Sequence of chain 1.A:
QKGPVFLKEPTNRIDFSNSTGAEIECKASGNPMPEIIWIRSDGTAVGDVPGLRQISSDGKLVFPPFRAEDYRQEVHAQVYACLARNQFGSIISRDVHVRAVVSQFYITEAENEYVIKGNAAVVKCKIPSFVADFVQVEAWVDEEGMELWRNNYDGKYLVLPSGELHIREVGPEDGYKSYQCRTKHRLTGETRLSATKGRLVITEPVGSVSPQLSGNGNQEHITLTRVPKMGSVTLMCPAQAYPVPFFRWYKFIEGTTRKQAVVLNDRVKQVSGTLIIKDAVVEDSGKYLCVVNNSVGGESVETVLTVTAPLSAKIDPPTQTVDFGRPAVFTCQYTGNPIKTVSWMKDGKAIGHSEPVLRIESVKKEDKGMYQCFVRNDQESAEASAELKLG

Binding-site contacts:
Ligand atom C5 contacts residue VAL299 of chain 1.A at 3.9 Å (hydrophobic).
Ligand atom C6 contacts residue GLY306 of chain 1.A at 3.9 Å.
Ligand atom C6 contacts residue VAL299 of chain 1.A at 4.5 Å (hydrophobic).
Ligand atom O5 contacts residue GLU307 of chain 1.A at 4.3 Å.
Ligand atom C8 contacts residue ARG256 of chain 1.A at 4.1 Å.
Ligand atom C1 contacts residue VAL300 of chain 1.A at 4.2 Å (hydrophobic).
Ligand atom C5 contacts residue ASN301 of chain 1.A at 3.7 Å.
Ligand atom O6 contacts residue GLY306 of chain 1.A at 3.0 Å.
Ligand atom O6 contacts residue GLU307 of chain 1.A at 3.0 Å (salt-bridge).
Ligand atom C1 contacts residue ARG256 of chain 1.A at 4.3 Å.
Ligand atom O7 contacts residue ASN301 of chain 1.A at 3.0 Å (h-bond).
Ligand atom C2 contacts residue ASN301 of chain 1.A at 2.5 Å.
Ligand atom O5 contacts residue VAL300 of chain 1.A at 3.9 Å.
Ligand atom C8 contacts residue ASN301 of chain 1.A at 4.2 Å.
Ligand atom O6 contacts residue SER308 of chain 1.A at 4.1 Å.
Ligand atom C8 contacts residue PHE254 of chain 1.A at 4.1 Å (hydrophobic).
Ligand atom O5 contacts residue ASN301 of chain 1.A at 2.4 Å (h-bond).
Ligand atom O6 contacts residue VAL300 of chain 1.A at 4.4 Å.
Ligand atom O6 contacts residue VAL299 of chain 1.A at 4.0 Å.
Ligand atom C7 contacts residue ASN301 of chain 1.A at 3.1 Å.
Ligand atom O5 contacts residue VAL299 of chain 1.A at 3.6 Å.
Ligand atom C4 contacts residue ASN301 of chain 1.A at 4.2 Å.
Ligand atom N2 contacts residue ARG256 of chain 1.A at 3.9 Å.
Ligand atom N2 contacts residue ASN301 of chain 1.A at 2.8 Å (h-bond).
Ligand atom C3 contacts residue ASN301 of chain 1.A at 3.8 Å.
Ligand atom C1 contacts residue VAL299 of chain 1.A at 3.6 Å (hydrophobic).
Ligand atom C1 contacts residue ASN301 of chain 1.A at 1.4 Å.
Ligand atom C6 contacts residue GLU307 of chain 1.A at 4.3 Å.
Ligand atom O5 contacts residue GLY306 of chain 1.A at 3.6 Å.

The small molecule below binds the protein below.
Small molecule (SMILES): CC(=O)N[C@@H]1[C@@H](O)[C@H](O)[C@@H](CO)O[C@H]1O